Sequence of chain 1.A:
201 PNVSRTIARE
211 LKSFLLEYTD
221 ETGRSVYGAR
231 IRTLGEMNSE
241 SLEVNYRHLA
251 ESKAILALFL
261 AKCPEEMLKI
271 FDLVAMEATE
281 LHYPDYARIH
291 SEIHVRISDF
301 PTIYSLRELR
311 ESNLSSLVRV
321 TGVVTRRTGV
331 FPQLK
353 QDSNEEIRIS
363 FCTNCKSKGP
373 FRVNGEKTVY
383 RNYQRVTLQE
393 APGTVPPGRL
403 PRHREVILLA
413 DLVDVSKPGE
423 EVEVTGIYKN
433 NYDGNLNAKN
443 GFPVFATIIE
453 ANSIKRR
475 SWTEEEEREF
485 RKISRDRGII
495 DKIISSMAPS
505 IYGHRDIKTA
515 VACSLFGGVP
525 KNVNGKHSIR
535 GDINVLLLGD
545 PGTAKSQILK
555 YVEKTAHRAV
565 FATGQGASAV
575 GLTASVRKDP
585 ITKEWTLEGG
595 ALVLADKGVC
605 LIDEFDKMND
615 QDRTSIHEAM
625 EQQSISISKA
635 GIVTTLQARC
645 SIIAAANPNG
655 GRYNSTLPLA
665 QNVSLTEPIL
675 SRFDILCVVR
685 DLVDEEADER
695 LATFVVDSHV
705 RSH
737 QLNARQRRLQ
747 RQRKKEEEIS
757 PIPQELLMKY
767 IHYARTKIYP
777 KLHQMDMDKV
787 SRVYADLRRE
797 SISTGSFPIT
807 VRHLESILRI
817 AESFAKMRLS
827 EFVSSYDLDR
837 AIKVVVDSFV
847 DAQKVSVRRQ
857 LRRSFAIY

A small-molecule ligand and the protein it binds are described below.
Small molecule (SMILES): Nc1ncnc2c1ncn2[C@@H]1O[C@H](COP(=O)(O)OP(=O)(O)OP(O)(O)=S)[C@@H](O)[C@H]1O

Sequence of chain 1.E:
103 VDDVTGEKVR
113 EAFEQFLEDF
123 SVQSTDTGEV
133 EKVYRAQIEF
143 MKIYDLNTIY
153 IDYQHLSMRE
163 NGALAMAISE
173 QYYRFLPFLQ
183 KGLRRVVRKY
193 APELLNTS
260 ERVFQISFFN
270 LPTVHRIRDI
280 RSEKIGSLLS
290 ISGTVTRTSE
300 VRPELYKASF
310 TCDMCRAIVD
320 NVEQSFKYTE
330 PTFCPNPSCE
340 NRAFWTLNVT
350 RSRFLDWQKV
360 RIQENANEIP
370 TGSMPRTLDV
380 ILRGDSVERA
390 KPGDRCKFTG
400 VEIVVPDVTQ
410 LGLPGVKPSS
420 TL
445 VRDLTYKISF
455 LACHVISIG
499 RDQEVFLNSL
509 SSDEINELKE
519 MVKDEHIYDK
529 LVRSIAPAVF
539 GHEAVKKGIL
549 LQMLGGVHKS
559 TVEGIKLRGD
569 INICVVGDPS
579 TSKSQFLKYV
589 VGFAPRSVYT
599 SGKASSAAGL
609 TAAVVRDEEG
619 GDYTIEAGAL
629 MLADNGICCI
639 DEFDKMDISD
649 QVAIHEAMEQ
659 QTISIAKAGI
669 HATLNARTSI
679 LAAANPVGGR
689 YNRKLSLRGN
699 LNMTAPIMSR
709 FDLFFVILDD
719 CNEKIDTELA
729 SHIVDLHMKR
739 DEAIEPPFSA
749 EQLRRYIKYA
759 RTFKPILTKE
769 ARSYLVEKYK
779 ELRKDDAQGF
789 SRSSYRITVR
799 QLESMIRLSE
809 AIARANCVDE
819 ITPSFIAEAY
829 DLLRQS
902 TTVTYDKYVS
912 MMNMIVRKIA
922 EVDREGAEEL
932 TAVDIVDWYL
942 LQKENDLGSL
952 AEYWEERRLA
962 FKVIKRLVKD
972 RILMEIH

Binding-site contacts:
Ligand atom N9 contacts residue ALA548 of chain 1.A at 3.5 Å.
Ligand atom O1A contacts residue GLN658 of chain 1.E at 3.2 Å (h-bond).
Ligand atom O1A contacts residue GLU657 of chain 1.E at 2.6 Å (salt-bridge).
Ligand atom PA contacts residue THR547 of chain 1.A at 3.4 Å.
Ligand atom O3B contacts residue ARG708 of chain 1.E at 3.5 Å (salt-bridge).
Ligand atom O1B contacts residue LYS549 of chain 1.A at 2.2 Å (salt-bridge).
Ligand atom O5' contacts residue ALA548 of chain 1.A at 3.3 Å.
Ligand atom S1G contacts residue ASN651 of chain 1.A at 2.5 Å (h-bond).
Ligand atom O3G contacts residue ARG708 of chain 1.E at 3.1 Å (salt-bridge).
Ligand atom PG contacts residue ARG708 of chain 1.E at 3.1 Å.
Ligand atom O2B contacts residue ARG708 of chain 1.E at 2.8 Å (salt-bridge).
Ligand atom PB contacts residue LYS549 of chain 1.A at 3.1 Å.
Ligand atom PA contacts residue GLU657 of chain 1.E at 3.4 Å.
Ligand atom O3B contacts residue ARG798 of chain 1.E at 3.3 Å (salt-bridge).
Ligand atom O3A contacts residue GLU657 of chain 1.E at 3.4 Å (salt-bridge).
Ligand atom N6 contacts residue TYR506 of chain 1.A at 2.5 Å (h-bond).
Ligand atom O1A contacts residue SER550 of chain 1.A at 3.4 Å.
Ligand atom O2G contacts residue ARG708 of chain 1.E at 2.3 Å (salt-bridge).
Ligand atom C6 contacts residue TYR506 of chain 1.A at 3.5 Å (hydrophobic).
Ligand atom C4' contacts residue GLU657 of chain 1.E at 3.1 Å.
Ligand atom O2G contacts residue PRO704 of chain 1.E at 3.4 Å.
Ligand atom N1 contacts residue VAL699 of chain 1.A at 3.5 Å.
Ligand atom C5' contacts residue GLU657 of chain 1.E at 3.2 Å.
Ligand atom C8 contacts residue VAL797 of chain 1.E at 3.5 Å (hydrophobic).
Ligand atom O2A contacts residue LYS549 of chain 1.A at 2.4 Å (salt-bridge).
Ligand atom C8 contacts residue GLY546 of chain 1.A at 3.0 Å.
Ligand atom C8 contacts residue ALA548 of chain 1.A at 3.2 Å (hydrophobic).
Ligand atom O5' contacts residue THR547 of chain 1.A at 3.5 Å (h-bond).
Ligand atom O3G contacts residue GLU608 of chain 1.A at 3.4 Å (salt-bridge).
Ligand atom N6 contacts residue ILE505 of chain 1.A at 3.4 Å.
Ligand atom O2A contacts residue SER550 of chain 1.A at 2.6 Å (h-bond).
Ligand atom O2A contacts residue THR547 of chain 1.A at 2.8 Å (h-bond).
Ligand atom C2 contacts residue VAL699 of chain 1.A at 3.4 Å (hydrophobic).
Ligand atom O3A contacts residue ARG798 of chain 1.E at 3.2 Å (salt-bridge).
Ligand atom O3A contacts residue THR547 of chain 1.A at 3.2 Å (h-bond).
Ligand atom O3A contacts residue LYS549 of chain 1.A at 3.1 Å (salt-bridge).
Ligand atom O2B contacts residue GLU657 of chain 1.E at 2.8 Å (salt-bridge).
Ligand atom N7 contacts residue ALA548 of chain 1.A at 3.4 Å.
Ligand atom O2A contacts residue ALA548 of chain 1.A at 3.1 Å.
Ligand atom O4' contacts residue GLY546 of chain 1.A at 3.3 Å (h-bond).